Sequence of chain 1.F:
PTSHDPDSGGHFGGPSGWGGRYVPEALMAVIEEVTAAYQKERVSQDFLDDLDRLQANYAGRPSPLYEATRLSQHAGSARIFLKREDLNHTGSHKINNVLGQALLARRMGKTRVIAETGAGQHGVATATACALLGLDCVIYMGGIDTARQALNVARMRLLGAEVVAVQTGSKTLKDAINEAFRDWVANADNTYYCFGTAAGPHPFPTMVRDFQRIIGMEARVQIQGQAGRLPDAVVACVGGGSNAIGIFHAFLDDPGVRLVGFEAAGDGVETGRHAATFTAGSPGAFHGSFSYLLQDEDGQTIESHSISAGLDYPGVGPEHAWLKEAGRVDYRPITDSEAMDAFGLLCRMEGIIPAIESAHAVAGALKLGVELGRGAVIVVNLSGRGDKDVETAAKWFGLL

Sequence of chain 1.E:
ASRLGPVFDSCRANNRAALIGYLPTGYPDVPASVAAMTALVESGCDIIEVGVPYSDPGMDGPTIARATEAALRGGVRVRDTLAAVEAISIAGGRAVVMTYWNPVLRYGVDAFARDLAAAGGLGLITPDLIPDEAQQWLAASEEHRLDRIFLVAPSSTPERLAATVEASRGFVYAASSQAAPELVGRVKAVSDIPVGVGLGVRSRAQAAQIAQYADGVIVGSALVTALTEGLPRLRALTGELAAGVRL

This protein binds this small molecule.
Small molecule (SMILES): N#C[C@@H]1N[C@@H](CF)[C@H]1c1ccc(-c2c(F)cc(Cl)cc2F)cc1

Binding-site contacts:
Ligand atom C4 contacts residue PHE188 of chain 1.F at 3.3 Å (hydrophobic).
Ligand atom N2 contacts residue ASP136 of chain 1.E at 3.1 Å.
Ligand atom C11 contacts residue PHE202 of chain 1.F at 3.8 Å (hydrophobic).
Ligand atom F3 contacts residue HIS294 of chain 1.F at 3.1 Å.
Ligand atom C9 contacts residue PRO208 of chain 1.F at 3.4 Å (hydrophobic).
Ligand atom C1 contacts residue ASN185 of chain 1.F at 3.9 Å.
Ligand atom CL1 contacts residue PRO208 of chain 1.F at 4.0 Å.
Ligand atom C14 contacts residue ASN185 of chain 1.F at 3.5 Å.
Ligand atom C10 contacts residue PRO208 of chain 1.F at 3.4 Å (hydrophobic).
Ligand atom C16 contacts residue HIS294 of chain 1.F at 3.6 Å.
Ligand atom C1 contacts residue PHE188 of chain 1.F at 3.9 Å (hydrophobic).
Ligand atom C11 contacts residue TYR200 of chain 1.F at 3.9 Å (hydrophobic).
Ligand atom CL1 contacts residue PHE202 of chain 1.F at 3.4 Å.
Ligand atom C8 contacts residue PRO208 of chain 1.F at 3.7 Å (hydrophobic).
Ligand atom CL1 contacts residue PHE211 of chain 1.F at 3.4 Å.
Ligand atom C3 contacts residue PHE188 of chain 1.F at 3.3 Å (hydrophobic).
Ligand atom F2 contacts residue VAL30 of chain 1.F at 3.6 Å.
Ligand atom N1 contacts residue GLY66 of chain 1.E at 2.9 Å (h-bond).
Ligand atom C12 contacts residue ILE184 of chain 1.F at 3.9 Å (hydrophobic).
Ligand atom C1 contacts residue HIS294 of chain 1.F at 3.2 Å.
Ligand atom C16 contacts residue ASP64 of chain 1.E at 3.7 Å.
Ligand atom C5 contacts residue HIS294 of chain 1.F at 4.0 Å.
Ligand atom C13 contacts residue PHE188 of chain 1.F at 3.9 Å (hydrophobic).
Ligand atom C2 contacts residue PHE188 of chain 1.F at 3.8 Å (hydrophobic).
Ligand atom F1 contacts residue ILE184 of chain 1.F at 3.0 Å.
Ligand atom C5 contacts residue PHE188 of chain 1.F at 3.7 Å (hydrophobic).
Ligand atom C11 contacts residue PRO208 of chain 1.F at 3.8 Å (hydrophobic).
Ligand atom C10 contacts residue TYR200 of chain 1.F at 3.8 Å (hydrophobic).
Ligand atom F1 contacts residue PHE202 of chain 1.F at 3.9 Å.
Ligand atom C6 contacts residue ILE184 of chain 1.F at 3.8 Å (hydrophobic).
Ligand atom C14 contacts residue ASP64 of chain 1.E at 3.3 Å.
Ligand atom C15 contacts residue ASP64 of chain 1.E at 3.9 Å.
Ligand atom CL1 contacts residue TYR200 of chain 1.F at 3.9 Å.
Ligand atom N2 contacts residue TYR108 of chain 1.E at 3.9 Å.
Ligand atom F2 contacts residue LEU34 of chain 1.F at 3.4 Å.
Ligand atom C6 contacts residue HIS294 of chain 1.F at 3.6 Å.
Ligand atom C6 contacts residue PHE188 of chain 1.F at 3.9 Å (hydrophobic).
Ligand atom F2 contacts residue PHE188 of chain 1.F at 3.5 Å.
Ligand atom F1 contacts residue HIS294 of chain 1.F at 3.6 Å.
Ligand atom N1 contacts residue ASP64 of chain 1.E at 3.0 Å (salt-bridge).